Binding-site contacts:
Ligand atom O7 contacts residue ASN251 of chain 1.B at 3.0 Å (h-bond).
Ligand atom O6 contacts residue SER247 of chain 1.B at 3.8 Å.
Ligand atom C1 contacts residue ASN251 of chain 1.B at 1.4 Å.
Ligand atom C7 contacts residue ASN251 of chain 1.B at 3.2 Å.
Ligand atom C5 contacts residue SER247 of chain 1.B at 4.3 Å.
Ligand atom C3 contacts residue ASN251 of chain 1.B at 3.8 Å.
Ligand atom C4 contacts residue ASN251 of chain 1.B at 4.2 Å.
Ligand atom C8 contacts residue ASN251 of chain 1.B at 4.4 Å.
Ligand atom O5 contacts residue ASN251 of chain 1.B at 2.4 Å (h-bond).
Ligand atom O5 contacts residue SER247 of chain 1.B at 4.1 Å.
Ligand atom C8 contacts residue ASP250 of chain 1.B at 4.3 Å.
Ligand atom N2 contacts residue ASN251 of chain 1.B at 2.9 Å (h-bond).
Ligand atom C5 contacts residue ASN251 of chain 1.B at 3.7 Å.
Ligand atom C2 contacts residue ASN251 of chain 1.B at 2.4 Å.
Ligand atom C1 contacts residue SER247 of chain 1.B at 4.5 Å.
Ligand atom C7 contacts residue ASP250 of chain 1.B at 4.4 Å.

Sequence of chain 1.B:
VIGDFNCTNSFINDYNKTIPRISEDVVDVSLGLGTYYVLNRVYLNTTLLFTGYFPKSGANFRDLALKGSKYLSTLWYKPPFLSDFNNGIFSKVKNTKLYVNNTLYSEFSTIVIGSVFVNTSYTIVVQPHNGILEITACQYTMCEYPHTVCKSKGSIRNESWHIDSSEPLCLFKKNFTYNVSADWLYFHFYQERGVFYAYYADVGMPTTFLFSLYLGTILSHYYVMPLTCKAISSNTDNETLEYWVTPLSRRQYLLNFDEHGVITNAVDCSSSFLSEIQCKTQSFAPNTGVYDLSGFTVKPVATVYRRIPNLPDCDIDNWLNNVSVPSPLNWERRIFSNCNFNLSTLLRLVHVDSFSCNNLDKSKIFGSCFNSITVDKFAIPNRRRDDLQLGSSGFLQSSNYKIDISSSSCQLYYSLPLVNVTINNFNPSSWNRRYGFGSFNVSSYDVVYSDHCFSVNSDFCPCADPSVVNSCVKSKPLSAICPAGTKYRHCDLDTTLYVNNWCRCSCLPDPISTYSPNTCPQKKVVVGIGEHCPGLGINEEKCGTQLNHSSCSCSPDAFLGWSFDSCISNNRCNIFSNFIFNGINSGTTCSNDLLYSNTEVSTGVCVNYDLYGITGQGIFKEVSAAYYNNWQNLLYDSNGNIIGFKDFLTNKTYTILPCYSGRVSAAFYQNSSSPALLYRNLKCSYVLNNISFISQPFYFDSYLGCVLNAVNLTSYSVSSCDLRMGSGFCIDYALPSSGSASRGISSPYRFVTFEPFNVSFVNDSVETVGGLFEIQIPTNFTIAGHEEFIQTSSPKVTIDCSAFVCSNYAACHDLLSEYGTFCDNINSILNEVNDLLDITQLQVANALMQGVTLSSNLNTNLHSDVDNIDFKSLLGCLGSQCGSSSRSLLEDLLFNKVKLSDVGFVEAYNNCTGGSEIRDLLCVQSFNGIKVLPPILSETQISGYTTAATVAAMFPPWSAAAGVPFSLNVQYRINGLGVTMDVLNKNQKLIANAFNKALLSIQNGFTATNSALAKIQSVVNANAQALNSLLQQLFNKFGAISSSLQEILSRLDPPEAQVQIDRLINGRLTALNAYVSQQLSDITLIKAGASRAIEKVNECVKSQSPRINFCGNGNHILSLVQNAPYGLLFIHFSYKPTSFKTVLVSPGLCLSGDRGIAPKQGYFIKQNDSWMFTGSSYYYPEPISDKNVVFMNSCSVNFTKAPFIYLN

This protein binds this small molecule.
Small molecule (SMILES): CC(=O)N[C@@H]1[C@@H](O)[C@H](O)[C@@H](CO)O[C@H]1O